Sequence of chain 1.AA:
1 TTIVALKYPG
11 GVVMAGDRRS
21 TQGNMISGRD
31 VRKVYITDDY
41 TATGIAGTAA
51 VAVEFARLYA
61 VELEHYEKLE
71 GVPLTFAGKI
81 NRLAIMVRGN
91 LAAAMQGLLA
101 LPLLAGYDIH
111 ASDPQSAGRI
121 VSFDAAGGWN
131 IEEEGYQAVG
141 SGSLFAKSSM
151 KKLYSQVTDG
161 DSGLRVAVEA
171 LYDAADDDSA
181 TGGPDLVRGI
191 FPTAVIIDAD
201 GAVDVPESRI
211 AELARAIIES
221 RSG

Sequence of chain 1.Z:
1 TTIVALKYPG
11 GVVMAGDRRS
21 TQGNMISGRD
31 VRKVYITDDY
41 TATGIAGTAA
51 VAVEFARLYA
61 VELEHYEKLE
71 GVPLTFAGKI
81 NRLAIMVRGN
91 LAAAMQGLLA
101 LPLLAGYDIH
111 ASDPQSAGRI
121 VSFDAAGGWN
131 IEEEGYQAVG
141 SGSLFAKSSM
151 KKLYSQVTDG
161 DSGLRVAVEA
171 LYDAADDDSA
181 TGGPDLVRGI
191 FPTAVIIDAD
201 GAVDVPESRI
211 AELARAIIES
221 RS

A protein and the small-molecule ligand that binds it are described below.
Small molecule (SMILES): COC[C@H](NC(=O)[C@H](CC(=O)N1CCCCC1)NC(=O)CCc1ccccc1)C(=O)NCc1cccc2ccccc12

Binding-site contacts:
Ligand atom C10 contacts residue ILE45 of chain 1.Z at 3.5 Å (hydrophobic).
Ligand atom C04 contacts residue THR21 of chain 1.Z at 3.6 Å.
Ligand atom C02 contacts residue THR21 of chain 1.Z at 3.5 Å.
Ligand atom C28 contacts residue ASN130 of chain 1.AA at 3.4 Å.
Ligand atom O18 contacts residue SER20 of chain 1.Z at 3.3 Å.
Ligand atom C28 contacts residue SER122 of chain 1.AA at 3.2 Å.
Ligand atom C39 contacts residue MET95 of chain 1.AA at 3.4 Å (hydrophobic).
Ligand atom C07 contacts residue THR1 of chain 1.Z at 3.3 Å.
Ligand atom C14 contacts residue ALA49 of chain 1.Z at 3.5 Å (hydrophobic).
Ligand atom C15 contacts residue VAL31 of chain 1.Z at 3.5 Å (hydrophobic).
Ligand atom N03 contacts residue THR21 of chain 1.Z at 2.6 Å (h-bond).
Ligand atom C29 contacts residue GLY128 of chain 1.AA at 3.5 Å.
Ligand atom C24 contacts residue SER27 of chain 1.Z at 3.2 Å.
Ligand atom O31 contacts residue GLN22 of chain 1.Z at 3.0 Å (h-bond).
Ligand atom C15 contacts residue ALA49 of chain 1.Z at 3.4 Å (hydrophobic).
Ligand atom C21 contacts residue GLY47 of chain 1.Z at 3.5 Å.
Ligand atom C29 contacts residue TRP129 of chain 1.AA at 3.5 Å (hydrophobic).
Ligand atom N06 contacts residue GLY47 of chain 1.Z at 2.7 Å (h-bond).
Ligand atom C12 contacts residue VAL31 of chain 1.Z at 3.5 Å (hydrophobic).
Ligand atom C14 contacts residue VAL31 of chain 1.Z at 3.6 Å (hydrophobic).
Ligand atom O01 contacts residue ALA49 of chain 1.Z at 3.0 Å (h-bond).
Ligand atom C16 contacts residue VAL31 of chain 1.Z at 3.5 Å (hydrophobic).
Ligand atom C17 contacts residue VAL31 of chain 1.Z at 3.4 Å (hydrophobic).
Ligand atom N32 contacts residue ASP124 of chain 1.AA at 3.1 Å (salt-bridge).
Ligand atom C28 contacts residue TRP129 of chain 1.AA at 3.5 Å (hydrophobic).
Ligand atom C10 contacts residue LYS33 of chain 1.Z at 3.6 Å.
Ligand atom C09 contacts residue LYS33 of chain 1.Z at 3.5 Å.
Ligand atom C39 contacts residue LEU91 of chain 1.AA at 3.4 Å (hydrophobic).
Ligand atom C15 contacts residue SER20 of chain 1.Z at 3.5 Å.
Ligand atom O42 contacts residue GLN22 of chain 1.Z at 3.6 Å.
Ligand atom O31 contacts residue SER27 of chain 1.Z at 2.9 Å (h-bond).
Ligand atom C16 contacts residue ALA49 of chain 1.Z at 3.6 Å (hydrophobic).
Ligand atom O18 contacts residue THR21 of chain 1.Z at 3.2 Å (h-bond).
Ligand atom C23 contacts residue SER20 of chain 1.Z at 3.4 Å.
Ligand atom C19 contacts residue THR21 of chain 1.Z at 3.5 Å.
Ligand atom C13 contacts residue VAL31 of chain 1.Z at 3.5 Å (hydrophobic).
Ligand atom C24 contacts residue SER20 of chain 1.Z at 3.6 Å.
Ligand atom C23 contacts residue ASP124 of chain 1.AA at 3.5 Å.
Ligand atom C22 contacts residue THR21 of chain 1.Z at 3.5 Å.
Ligand atom C09 contacts residue ILE45 of chain 1.Z at 3.5 Å (hydrophobic).